Sequence of chain 1.A:
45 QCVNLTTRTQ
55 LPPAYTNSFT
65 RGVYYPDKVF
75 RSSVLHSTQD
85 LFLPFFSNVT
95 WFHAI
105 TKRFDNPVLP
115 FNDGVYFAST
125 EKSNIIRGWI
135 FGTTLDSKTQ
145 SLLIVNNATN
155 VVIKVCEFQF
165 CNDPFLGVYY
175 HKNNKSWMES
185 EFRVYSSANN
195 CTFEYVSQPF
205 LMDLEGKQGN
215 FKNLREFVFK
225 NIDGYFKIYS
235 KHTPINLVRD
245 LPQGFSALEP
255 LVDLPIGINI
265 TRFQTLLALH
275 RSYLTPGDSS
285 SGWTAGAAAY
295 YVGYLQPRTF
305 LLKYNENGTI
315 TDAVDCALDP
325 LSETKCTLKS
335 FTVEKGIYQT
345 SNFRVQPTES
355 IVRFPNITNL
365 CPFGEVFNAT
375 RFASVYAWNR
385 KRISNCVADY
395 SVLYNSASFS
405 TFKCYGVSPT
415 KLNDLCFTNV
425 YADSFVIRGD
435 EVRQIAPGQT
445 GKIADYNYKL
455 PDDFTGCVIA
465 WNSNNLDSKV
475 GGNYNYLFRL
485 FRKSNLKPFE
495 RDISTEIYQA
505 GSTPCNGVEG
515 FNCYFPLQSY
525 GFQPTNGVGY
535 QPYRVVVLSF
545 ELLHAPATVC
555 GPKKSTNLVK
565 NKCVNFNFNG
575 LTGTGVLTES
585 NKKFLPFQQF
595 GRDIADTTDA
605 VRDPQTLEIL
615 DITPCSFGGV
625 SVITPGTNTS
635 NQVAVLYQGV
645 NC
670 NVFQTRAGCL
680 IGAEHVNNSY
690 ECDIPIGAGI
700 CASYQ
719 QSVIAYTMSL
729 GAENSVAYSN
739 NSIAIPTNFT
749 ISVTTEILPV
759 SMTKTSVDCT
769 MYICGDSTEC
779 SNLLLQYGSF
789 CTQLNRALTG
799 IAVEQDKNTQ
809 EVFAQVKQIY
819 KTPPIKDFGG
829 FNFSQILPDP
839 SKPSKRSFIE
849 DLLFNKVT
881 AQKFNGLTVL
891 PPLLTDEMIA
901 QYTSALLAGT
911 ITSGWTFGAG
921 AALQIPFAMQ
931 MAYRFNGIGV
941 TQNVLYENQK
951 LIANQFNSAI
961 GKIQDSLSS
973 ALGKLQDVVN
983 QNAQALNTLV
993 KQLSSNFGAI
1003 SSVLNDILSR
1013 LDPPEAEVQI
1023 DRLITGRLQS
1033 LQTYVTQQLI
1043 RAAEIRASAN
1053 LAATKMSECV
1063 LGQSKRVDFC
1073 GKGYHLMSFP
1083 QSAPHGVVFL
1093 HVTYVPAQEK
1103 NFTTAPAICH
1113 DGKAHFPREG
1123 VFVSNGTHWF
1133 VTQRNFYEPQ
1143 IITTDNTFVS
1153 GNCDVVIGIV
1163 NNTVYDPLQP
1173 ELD

Binding-site contacts:
Ligand atom C5 contacts residue HIS1130 of chain 1.A at 3.6 Å.
Ligand atom O5 contacts residue PHE1132 of chain 1.A at 3.9 Å.
Ligand atom C6 contacts residue HIS1130 of chain 1.A at 3.5 Å.
Ligand atom C2 contacts residue ASN1127 of chain 1.A at 2.5 Å.
Ligand atom C7 contacts residue ASN1127 of chain 1.A at 3.5 Å.
Ligand atom C5 contacts residue ASN1127 of chain 1.A at 3.7 Å.
Ligand atom O5 contacts residue ASN1127 of chain 1.A at 2.4 Å (h-bond).
Ligand atom N2 contacts residue ASN1127 of chain 1.A at 2.9 Å (h-bond).
Ligand atom O6 contacts residue HIS1130 of chain 1.A at 3.1 Å.
Ligand atom C6 contacts residue PHE1132 of chain 1.A at 3.6 Å (hydrophobic).
Ligand atom O5 contacts residue HIS1130 of chain 1.A at 4.4 Å.
Ligand atom O7 contacts residue ASN1127 of chain 1.A at 3.7 Å.
Ligand atom O7 contacts residue THR1129 of chain 1.A at 3.0 Å (h-bond).
Ligand atom C3 contacts residue ASN1127 of chain 1.A at 3.8 Å.
Ligand atom C5 contacts residue PHE1132 of chain 1.A at 4.4 Å (hydrophobic).
Ligand atom C1 contacts residue ASN1127 of chain 1.A at 1.4 Å.
Ligand atom C4 contacts residue ASN1127 of chain 1.A at 4.2 Å.
Ligand atom C7 contacts residue THR1129 of chain 1.A at 4.1 Å.
Ligand atom O4 contacts residue HIS1130 of chain 1.A at 4.4 Å.

This protein binds this small molecule.
Small molecule (SMILES): CC(=O)N[C@H]1[C@H](O[C@H]2[C@H](O)[C@@H](NC(C)=O)CO[C@@H]2CO)O[C@H](CO)[C@@H](O)[C@@H]1O